This protein binds this small molecule.
Small molecule (SMILES): N[C@@H](Cc1ccccc1)C(=O)NCC=O

Binding-site contacts:
Ligand atom CE2 contacts residue PRO438 of chain 8.MA at 3.7 Å (hydrophobic).
Ligand atom O contacts residue ASN492 of chain 8.MA at 4.2 Å.
Ligand atom O contacts residue PRO438 of chain 8.MA at 4.0 Å.
Ligand atom N contacts residue ARG442 of chain 8.MA at 4.2 Å.
Ligand atom CE2 contacts residue ARG442 of chain 8.MA at 3.6 Å.
Ligand atom CD2 contacts residue ARG442 of chain 8.MA at 3.5 Å.
Ligand atom CE1 contacts residue PRO438 of chain 8.MA at 3.8 Å (hydrophobic).
Ligand atom CB contacts residue PHE496 of chain 8.MA at 3.9 Å (hydrophobic).
Ligand atom CE1 contacts residue PHE496 of chain 8.MA at 3.6 Å (hydrophobic).
Ligand atom CA contacts residue ASN492 of chain 8.MA at 3.3 Å.
Ligand atom CD1 contacts residue ILE434 of chain 8.MA at 4.1 Å (hydrophobic).
Ligand atom CD2 contacts residue PRO438 of chain 8.MA at 4.4 Å (hydrophobic).
Ligand atom N contacts residue ASN492 of chain 8.MA at 3.3 Å (h-bond).
Ligand atom CZ contacts residue PRO438 of chain 8.MA at 3.4 Å (hydrophobic).
Ligand atom C contacts residue ARG442 of chain 8.MA at 4.4 Å.
Ligand atom CZ contacts residue PHE496 of chain 8.MA at 3.9 Å (hydrophobic).
Ligand atom CD1 contacts residue ASN492 of chain 8.MA at 3.9 Å.
Ligand atom CG contacts residue ASN492 of chain 8.MA at 4.3 Å.
Ligand atom C contacts residue ASN492 of chain 8.MA at 4.0 Å.
Ligand atom N contacts residue SER491 of chain 8.MA at 4.1 Å.
Ligand atom CB contacts residue ASN492 of chain 8.MA at 3.8 Å.
Ligand atom CE1 contacts residue ILE434 of chain 8.MA at 3.9 Å (hydrophobic).
Ligand atom CB contacts residue GLY495 of chain 8.MA at 3.9 Å.
Ligand atom CD1 contacts residue PRO438 of chain 8.MA at 4.4 Å (hydrophobic).
Ligand atom CD1 contacts residue PHE496 of chain 8.MA at 3.7 Å (hydrophobic).
Ligand atom CG contacts residue GLY495 of chain 8.MA at 4.4 Å.
Ligand atom CG contacts residue PHE496 of chain 8.MA at 4.0 Å (hydrophobic).
Ligand atom O contacts residue ARG442 of chain 8.MA at 4.3 Å.
Ligand atom CA contacts residue ARG442 of chain 8.MA at 3.6 Å.

Sequence of chain 8.MA:
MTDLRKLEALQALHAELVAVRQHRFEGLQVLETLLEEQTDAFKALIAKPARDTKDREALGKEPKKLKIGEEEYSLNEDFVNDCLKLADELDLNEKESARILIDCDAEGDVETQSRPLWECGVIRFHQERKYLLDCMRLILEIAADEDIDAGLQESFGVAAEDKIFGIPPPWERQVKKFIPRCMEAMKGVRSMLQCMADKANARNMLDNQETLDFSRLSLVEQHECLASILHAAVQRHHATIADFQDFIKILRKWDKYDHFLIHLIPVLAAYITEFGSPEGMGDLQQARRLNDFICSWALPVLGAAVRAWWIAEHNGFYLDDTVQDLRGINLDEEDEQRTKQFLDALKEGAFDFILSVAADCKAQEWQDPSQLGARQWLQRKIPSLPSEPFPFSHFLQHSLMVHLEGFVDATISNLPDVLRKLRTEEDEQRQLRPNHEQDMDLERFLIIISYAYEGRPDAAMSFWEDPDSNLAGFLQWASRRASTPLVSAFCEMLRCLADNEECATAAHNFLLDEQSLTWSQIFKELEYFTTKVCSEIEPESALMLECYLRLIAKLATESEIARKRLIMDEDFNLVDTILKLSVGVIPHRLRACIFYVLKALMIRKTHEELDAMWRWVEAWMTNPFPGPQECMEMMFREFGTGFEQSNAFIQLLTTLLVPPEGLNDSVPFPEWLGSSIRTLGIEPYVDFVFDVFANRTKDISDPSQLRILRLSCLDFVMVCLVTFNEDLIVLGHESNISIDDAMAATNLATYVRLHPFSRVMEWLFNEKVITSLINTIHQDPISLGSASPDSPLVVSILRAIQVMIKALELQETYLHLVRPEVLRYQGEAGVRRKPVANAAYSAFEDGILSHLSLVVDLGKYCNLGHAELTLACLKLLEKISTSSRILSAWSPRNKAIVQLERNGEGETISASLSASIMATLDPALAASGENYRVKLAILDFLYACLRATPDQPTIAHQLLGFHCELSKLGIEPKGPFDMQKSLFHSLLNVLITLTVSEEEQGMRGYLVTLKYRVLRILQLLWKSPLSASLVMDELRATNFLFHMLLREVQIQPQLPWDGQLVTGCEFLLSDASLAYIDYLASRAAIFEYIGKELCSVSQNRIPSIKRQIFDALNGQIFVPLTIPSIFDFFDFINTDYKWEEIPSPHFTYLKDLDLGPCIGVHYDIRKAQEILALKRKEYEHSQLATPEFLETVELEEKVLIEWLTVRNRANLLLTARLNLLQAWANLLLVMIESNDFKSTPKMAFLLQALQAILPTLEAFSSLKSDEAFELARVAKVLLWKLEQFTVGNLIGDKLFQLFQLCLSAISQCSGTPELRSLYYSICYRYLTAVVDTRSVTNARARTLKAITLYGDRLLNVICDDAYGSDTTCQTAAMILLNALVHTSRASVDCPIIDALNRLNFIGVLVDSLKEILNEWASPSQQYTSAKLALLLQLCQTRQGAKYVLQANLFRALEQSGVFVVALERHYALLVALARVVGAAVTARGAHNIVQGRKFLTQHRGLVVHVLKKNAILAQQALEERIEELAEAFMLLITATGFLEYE